Binding-site contacts:
Ligand atom C5 contacts residue TYR133 of chain 1.C at 3.6 Å (hydrophobic).
Ligand atom C7 contacts residue ASN104 of chain 1.C at 4.2 Å.
Ligand atom C7 contacts residue ASN116 of chain 1.C at 3.2 Å.
Ligand atom O5 contacts residue TYR133 of chain 1.C at 3.8 Å.
Ligand atom C4 contacts residue ASN116 of chain 1.C at 4.2 Å.
Ligand atom C8 contacts residue VAL102 of chain 1.C at 3.6 Å (hydrophobic).
Ligand atom N2 contacts residue ASN116 of chain 1.C at 2.9 Å (h-bond).
Ligand atom C8 contacts residue ASP288 of chain 1.C at 3.2 Å.
Ligand atom N2 contacts residue TYR133 of chain 1.C at 4.1 Å.
Ligand atom C1 contacts residue ASN116 of chain 1.C at 1.4 Å.
Ligand atom O5 contacts residue ASN116 of chain 1.C at 2.4 Å (h-bond).
Ligand atom C8 contacts residue ASN116 of chain 1.C at 4.4 Å.
Ligand atom N2 contacts residue ASP288 of chain 1.C at 3.9 Å.
Ligand atom C3 contacts residue TYR133 of chain 1.C at 3.7 Å (hydrophobic).
Ligand atom C4 contacts residue TYR133 of chain 1.C at 4.3 Å (hydrophobic).
Ligand atom C7 contacts residue VAL102 of chain 1.C at 4.1 Å (hydrophobic).
Ligand atom O3 contacts residue ASP288 of chain 1.C at 4.3 Å.
Ligand atom C2 contacts residue TYR133 of chain 1.C at 4.0 Å (hydrophobic).
Ligand atom C3 contacts residue ASN116 of chain 1.C at 3.8 Å.
Ligand atom C6 contacts residue SER118 of chain 1.C at 4.4 Å.
Ligand atom O7 contacts residue ASN116 of chain 1.C at 3.1 Å (h-bond).
Ligand atom C7 contacts residue ASP288 of chain 1.C at 4.3 Å.
Ligand atom O7 contacts residue VAL102 of chain 1.C at 3.5 Å (h-bond).
Ligand atom C1 contacts residue TYR133 of chain 1.C at 3.5 Å (hydrophobic).
Ligand atom C2 contacts residue ASN116 of chain 1.C at 2.5 Å.
Ligand atom C5 contacts residue ASN116 of chain 1.C at 3.7 Å.
Ligand atom C8 contacts residue ASN104 of chain 1.C at 3.8 Å.
Ligand atom O7 contacts residue ASN104 of chain 1.C at 3.8 Å.

Sequence of chain 1.C:
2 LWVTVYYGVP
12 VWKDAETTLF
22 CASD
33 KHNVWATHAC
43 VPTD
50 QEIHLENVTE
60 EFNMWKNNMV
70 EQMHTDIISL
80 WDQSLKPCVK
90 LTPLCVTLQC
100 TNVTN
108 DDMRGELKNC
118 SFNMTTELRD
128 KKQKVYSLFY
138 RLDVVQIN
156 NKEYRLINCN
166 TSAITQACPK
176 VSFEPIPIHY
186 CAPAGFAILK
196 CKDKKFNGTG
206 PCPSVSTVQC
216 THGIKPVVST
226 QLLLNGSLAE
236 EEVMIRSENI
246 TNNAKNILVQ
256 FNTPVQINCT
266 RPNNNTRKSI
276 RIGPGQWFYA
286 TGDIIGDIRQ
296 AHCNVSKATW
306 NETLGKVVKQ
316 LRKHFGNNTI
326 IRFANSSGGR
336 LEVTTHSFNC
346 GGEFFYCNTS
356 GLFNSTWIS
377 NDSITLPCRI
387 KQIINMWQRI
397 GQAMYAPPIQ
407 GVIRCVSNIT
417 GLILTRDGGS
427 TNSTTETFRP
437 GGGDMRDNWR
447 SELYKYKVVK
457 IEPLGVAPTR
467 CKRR

The small molecule below binds the protein below.
Small molecule (SMILES): CC(=O)N[C@H]1[C@H](O[C@H]2[C@H](O)[C@@H](NC(C)=O)CO[C@@H]2CO)O[C@H](CO)[C@@H](O)[C@@H]1O